Sequence of chain 1.O:
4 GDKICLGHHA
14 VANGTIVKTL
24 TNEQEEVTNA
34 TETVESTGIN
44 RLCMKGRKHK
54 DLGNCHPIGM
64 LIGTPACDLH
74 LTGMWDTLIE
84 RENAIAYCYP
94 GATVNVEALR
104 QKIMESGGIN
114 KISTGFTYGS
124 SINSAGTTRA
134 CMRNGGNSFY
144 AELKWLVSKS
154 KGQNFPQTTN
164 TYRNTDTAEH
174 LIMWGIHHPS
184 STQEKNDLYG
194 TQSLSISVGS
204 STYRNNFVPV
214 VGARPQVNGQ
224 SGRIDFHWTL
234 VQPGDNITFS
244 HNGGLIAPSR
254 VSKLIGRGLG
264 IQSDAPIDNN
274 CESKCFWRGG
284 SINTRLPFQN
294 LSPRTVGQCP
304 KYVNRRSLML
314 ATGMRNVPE

Sequence of chain 1.A:
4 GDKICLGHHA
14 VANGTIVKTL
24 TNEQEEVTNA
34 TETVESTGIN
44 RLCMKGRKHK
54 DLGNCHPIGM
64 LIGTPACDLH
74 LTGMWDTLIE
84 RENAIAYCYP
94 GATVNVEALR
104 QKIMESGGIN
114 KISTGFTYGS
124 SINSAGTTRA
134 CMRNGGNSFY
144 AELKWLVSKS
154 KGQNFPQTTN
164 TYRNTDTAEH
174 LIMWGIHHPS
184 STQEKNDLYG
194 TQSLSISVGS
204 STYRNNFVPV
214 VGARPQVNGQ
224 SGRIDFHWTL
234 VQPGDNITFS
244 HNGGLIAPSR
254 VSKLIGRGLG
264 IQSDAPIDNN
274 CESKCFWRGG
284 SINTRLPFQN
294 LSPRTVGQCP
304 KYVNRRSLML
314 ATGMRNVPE

Binding-site contacts:
Ligand atom C1 contacts residue ASN239 of chain 1.A at 1.5 Å.
Ligand atom C8 contacts residue ASP238 of chain 1.A at 4.2 Å.
Ligand atom C4 contacts residue ASN239 of chain 1.A at 4.3 Å.
Ligand atom C2 contacts residue ASN239 of chain 1.A at 2.6 Å.
Ligand atom O5 contacts residue ARG166 of chain 1.A at 3.5 Å.
Ligand atom C5 contacts residue ARG166 of chain 1.A at 3.5 Å.
Ligand atom O5 contacts residue ASN239 of chain 1.A at 2.3 Å (h-bond).
Ligand atom C6 contacts residue ARG166 of chain 1.A at 4.1 Å.
Ligand atom C3 contacts residue ASN239 of chain 1.A at 3.9 Å.
Ligand atom N2 contacts residue GLY237 of chain 1.A at 4.4 Å.
Ligand atom C5 contacts residue ASN239 of chain 1.A at 3.7 Å.
Ligand atom C8 contacts residue GLY237 of chain 1.A at 3.6 Å.
Ligand atom C1 contacts residue ARG166 of chain 1.A at 4.0 Å.
Ligand atom C7 contacts residue ASN239 of chain 1.A at 3.3 Å.
Ligand atom C7 contacts residue GLY237 of chain 1.A at 4.4 Å.
Ligand atom C8 contacts residue ASN239 of chain 1.A at 4.5 Å.
Ligand atom O7 contacts residue ASN239 of chain 1.A at 3.1 Å (h-bond).
Ligand atom N2 contacts residue ASN239 of chain 1.A at 3.1 Å (h-bond).
Ligand atom O7 contacts residue PRO218 of chain 1.O at 3.9 Å.

The protein below binds the small molecule below.
Small molecule (SMILES): CC(=O)N[C@@H]1[C@@H](O)[C@H](O)[C@@H](CO)O[C@H]1O